This small molecule binds to this protein.
Small molecule (SMILES): CC(=O)N[C@H]1[C@H](O[C@H]2[C@H](O)[C@@H](NC(C)=O)CO[C@@H]2CO)O[C@H](CO)[C@@H](O)[C@@H]1O

Sequence of chain 1.A:
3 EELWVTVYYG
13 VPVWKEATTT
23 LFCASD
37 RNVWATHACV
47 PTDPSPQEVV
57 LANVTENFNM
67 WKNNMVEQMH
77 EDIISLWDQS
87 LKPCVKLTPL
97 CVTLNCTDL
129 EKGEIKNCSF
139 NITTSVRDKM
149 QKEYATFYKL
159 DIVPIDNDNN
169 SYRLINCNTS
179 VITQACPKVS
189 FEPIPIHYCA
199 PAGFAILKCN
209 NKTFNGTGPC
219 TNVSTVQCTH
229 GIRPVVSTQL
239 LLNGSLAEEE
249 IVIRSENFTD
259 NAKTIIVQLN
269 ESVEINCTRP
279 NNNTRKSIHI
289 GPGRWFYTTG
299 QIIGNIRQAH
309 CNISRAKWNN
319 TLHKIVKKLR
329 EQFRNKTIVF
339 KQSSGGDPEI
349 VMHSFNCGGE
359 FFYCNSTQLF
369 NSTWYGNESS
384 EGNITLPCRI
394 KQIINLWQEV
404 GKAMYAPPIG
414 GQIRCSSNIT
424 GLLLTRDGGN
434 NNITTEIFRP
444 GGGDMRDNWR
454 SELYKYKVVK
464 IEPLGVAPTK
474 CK

Binding-site contacts:
Ligand atom O7 contacts residue LEU105 of chain 1.A at 3.8 Å.
Ligand atom C8 contacts residue ASN135 of chain 1.A at 4.3 Å.
Ligand atom O7 contacts residue ASN135 of chain 1.A at 3.6 Å.
Ligand atom N2 contacts residue ASN135 of chain 1.A at 2.9 Å (h-bond).
Ligand atom C8 contacts residue ILE300 of chain 1.A at 3.9 Å (hydrophobic).
Ligand atom C7 contacts residue ASN135 of chain 1.A at 3.5 Å.
Ligand atom C8 contacts residue TYR152 of chain 1.A at 3.7 Å (hydrophobic).
Ligand atom C8 contacts residue GLN299 of chain 1.A at 3.7 Å.
Ligand atom C8 contacts residue THR154 of chain 1.A at 3.0 Å.
Ligand atom C6 contacts residue TYR152 of chain 1.A at 3.9 Å (hydrophobic).
Ligand atom N2 contacts residue GLN299 of chain 1.A at 3.8 Å.
Ligand atom O3 contacts residue GLN299 of chain 1.A at 3.0 Å (h-bond).
Ligand atom C7 contacts residue LEU105 of chain 1.A at 4.2 Å (hydrophobic).
Ligand atom C1 contacts residue ASN135 of chain 1.A at 1.5 Å.
Ligand atom C8 contacts residue LEU105 of chain 1.A at 3.7 Å (hydrophobic).
Ligand atom C4 contacts residue ASN135 of chain 1.A at 4.4 Å.
Ligand atom C7 contacts residue THR154 of chain 1.A at 3.8 Å.
Ligand atom C2 contacts residue GLN299 of chain 1.A at 3.8 Å.
Ligand atom C7 contacts residue GLY298 of chain 1.A at 4.4 Å.
Ligand atom O5 contacts residue ASN135 of chain 1.A at 2.5 Å (h-bond).
Ligand atom O7 contacts residue LYS284 of chain 1.A at 4.5 Å.
Ligand atom C7 contacts residue GLN299 of chain 1.A at 3.5 Å.
Ligand atom C3 contacts residue GLN299 of chain 1.A at 3.9 Å.
Ligand atom O5 contacts residue TYR152 of chain 1.A at 3.8 Å.
Ligand atom C2 contacts residue ASN135 of chain 1.A at 2.6 Å.
Ligand atom N2 contacts residue THR154 of chain 1.A at 4.0 Å.
Ligand atom C8 contacts residue GLY298 of chain 1.A at 3.3 Å.
Ligand atom O7 contacts residue GLN299 of chain 1.A at 3.1 Å (h-bond).
Ligand atom C3 contacts residue ASN135 of chain 1.A at 3.9 Å.
Ligand atom C5 contacts residue ASN135 of chain 1.A at 3.8 Å.
Ligand atom C1 contacts residue TYR152 of chain 1.A at 4.0 Å (hydrophobic).
Ligand atom C5 contacts residue TYR152 of chain 1.A at 4.1 Å (hydrophobic).